The protein below binds the small molecule below.
Small molecule (SMILES): CCC(CC)Nc1cc(C(=O)O)ccc1N1C(=O)CC[C@@]1(CN)CO

Sequence of chain 2.A:
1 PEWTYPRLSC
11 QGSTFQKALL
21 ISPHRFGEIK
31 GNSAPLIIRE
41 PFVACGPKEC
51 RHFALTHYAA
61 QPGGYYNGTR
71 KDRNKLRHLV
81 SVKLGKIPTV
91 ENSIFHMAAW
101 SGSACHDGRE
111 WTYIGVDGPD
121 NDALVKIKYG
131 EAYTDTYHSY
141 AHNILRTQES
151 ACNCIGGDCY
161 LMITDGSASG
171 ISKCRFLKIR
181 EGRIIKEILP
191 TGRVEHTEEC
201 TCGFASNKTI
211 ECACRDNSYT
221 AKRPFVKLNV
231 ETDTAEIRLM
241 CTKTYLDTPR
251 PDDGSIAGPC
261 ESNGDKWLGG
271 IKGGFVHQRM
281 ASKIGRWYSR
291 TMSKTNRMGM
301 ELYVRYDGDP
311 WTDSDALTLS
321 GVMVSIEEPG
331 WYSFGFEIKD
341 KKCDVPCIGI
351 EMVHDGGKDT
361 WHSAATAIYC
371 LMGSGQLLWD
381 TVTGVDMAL

Binding-site contacts:
Ligand atom O21 contacts residue ARG215 of chain 2.A at 3.0 Å (salt-bridge).
Ligand atom O13 contacts residue ASP72 of chain 2.A at 3.0 Å (salt-bridge).
Ligand atom C1 contacts residue TYR332 of chain 2.A at 3.3 Å (hydrophobic).
Ligand atom C15 contacts residue TRP100 of chain 2.A at 3.8 Å (hydrophobic).
Ligand atom O20 contacts residue ARG39 of chain 2.A at 2.5 Å (salt-bridge).
Ligand atom C7 contacts residue ARG39 of chain 2.A at 3.3 Å.
Ligand atom C10 contacts residue ILE144 of chain 2.A at 3.9 Å (hydrophobic).
Ligand atom C6 contacts residue GLU40 of chain 2.A at 3.3 Å.
Ligand atom C17 contacts residue GLU199 of chain 2.A at 3.4 Å.
Ligand atom C7 contacts residue ASP72 of chain 2.A at 3.5 Å.
Ligand atom C3 contacts residue TYR332 of chain 2.A at 3.5 Å (hydrophobic).
Ligand atom C18 contacts residue TRP100 of chain 2.A at 3.0 Å (hydrophobic).
Ligand atom C15 contacts residue ARG73 of chain 2.A at 3.8 Å.
Ligand atom O13 contacts residue ARG73 of chain 2.A at 2.8 Å (salt-bridge).
Ligand atom C7 contacts residue GLU40 of chain 2.A at 3.3 Å.
Ligand atom C14 contacts residue SER101 of chain 2.A at 3.9 Å.
Ligand atom C16 contacts residue ARG73 of chain 2.A at 3.8 Å.
Ligand atom N17 contacts residue GLU199 of chain 2.A at 2.9 Å (salt-bridge).
Ligand atom C2 contacts residue ARG39 of chain 2.A at 3.8 Å.
Ligand atom C16 contacts residue ASP72 of chain 2.A at 3.6 Å.
Ligand atom C17 contacts residue GLU149 of chain 2.A at 3.2 Å.
Ligand atom O18 contacts residue GLU40 of chain 2.A at 3.8 Å.
Ligand atom O21 contacts residue ARG297 of chain 2.A at 3.2 Å (salt-bridge).
Ligand atom C13 contacts residue GLU149 of chain 2.A at 3.7 Å.
Ligand atom C5 contacts residue ASP72 of chain 2.A at 3.9 Å.
Ligand atom C12 contacts residue ARG215 of chain 2.A at 3.5 Å.
Ligand atom C14 contacts residue TRP100 of chain 2.A at 3.8 Å (hydrophobic).
Ligand atom C9 contacts residue ALA168 of chain 2.A at 3.9 Å (hydrophobic).
Ligand atom C6 contacts residue ASP72 of chain 2.A at 3.5 Å.
Ligand atom C1 contacts residue ARG39 of chain 2.A at 3.4 Å.
Ligand atom O21 contacts residue TYR332 of chain 2.A at 3.3 Å (h-bond).
Ligand atom C7 contacts residue TYR332 of chain 2.A at 3.4 Å (hydrophobic).
Ligand atom C1 contacts residue ARG297 of chain 2.A at 3.3 Å.
Ligand atom N17 contacts residue GLU198 of chain 2.A at 3.0 Å (salt-bridge).
Ligand atom O18 contacts residue TRP100 of chain 2.A at 2.6 Å (h-bond).
Ligand atom C2 contacts residue TYR332 of chain 2.A at 3.1 Å (hydrophobic).
Ligand atom C18 contacts residue GLU149 of chain 2.A at 3.3 Å.
Ligand atom O20 contacts residue ARG297 of chain 2.A at 2.7 Å (salt-bridge).
Ligand atom O18 contacts residue ASP72 of chain 2.A at 3.4 Å.
Ligand atom O18 contacts residue ARG77 of chain 2.A at 3.1 Å (salt-bridge).